Binding-site contacts:
Ligand atom OX1 contacts residue SER96 of chain 1.A at 3.6 Å.
Ligand atom C contacts residue PHE160 of chain 1.A at 4.5 Å (hydrophobic).
Ligand atom C contacts residue SER96 of chain 1.A at 2.4 Å.
Ligand atom OXT contacts residue PHE164 of chain 1.A at 4.0 Å.
Ligand atom C contacts residue TRP30 of chain 1.A at 3.6 Å (hydrophobic).
Ligand atom C contacts residue HIS248 of chain 1.A at 3.8 Å.
Ligand atom C contacts residue MET97 of chain 1.A at 3.9 Å (hydrophobic).
Ligand atom CH3 contacts residue HIS248 of chain 1.A at 4.2 Å.
Ligand atom OX1 contacts residue HIS248 of chain 1.A at 3.6 Å (h-bond).
Ligand atom O contacts residue MET97 of chain 1.A at 2.9 Å (h-bond).
Ligand atom O contacts residue SER96 of chain 1.A at 2.6 Å (h-bond).
Ligand atom OXT contacts residue SER96 of chain 1.A at 2.7 Å (h-bond).
Ligand atom OX1 contacts residue GLY29 of chain 1.A at 3.5 Å.
Ligand atom OXT contacts residue HIS248 of chain 1.A at 2.8 Å (h-bond).
Ligand atom CH3 contacts residue PHE160 of chain 1.A at 4.1 Å (hydrophobic).
Ligand atom O contacts residue GLY29 of chain 1.A at 3.9 Å.
Ligand atom CH3 contacts residue SER96 of chain 1.A at 3.1 Å.
Ligand atom OXT contacts residue GLY29 of chain 1.A at 4.3 Å.
Ligand atom OXT contacts residue TRP30 of chain 1.A at 3.4 Å (h-bond).
Ligand atom CH3 contacts residue VAL222 of chain 1.A at 3.8 Å (hydrophobic).
Ligand atom OX1 contacts residue TRP30 of chain 1.A at 2.7 Å (h-bond).
Ligand atom OXT contacts residue PHE160 of chain 1.A at 4.1 Å.
Ligand atom O contacts residue TRP30 of chain 1.A at 2.9 Å (h-bond).
Ligand atom OX1 contacts residue PHE164 of chain 1.A at 3.5 Å.
Ligand atom OX1 contacts residue PHE95 of chain 1.A at 3.6 Å.
Ligand atom CH3 contacts residue PHE127 of chain 1.A at 3.8 Å (hydrophobic).
Ligand atom OXT contacts residue PHE95 of chain 1.A at 4.2 Å.
Ligand atom CH3 contacts residue TRP30 of chain 1.A at 4.4 Å (hydrophobic).

Sequence of chain 1.A:
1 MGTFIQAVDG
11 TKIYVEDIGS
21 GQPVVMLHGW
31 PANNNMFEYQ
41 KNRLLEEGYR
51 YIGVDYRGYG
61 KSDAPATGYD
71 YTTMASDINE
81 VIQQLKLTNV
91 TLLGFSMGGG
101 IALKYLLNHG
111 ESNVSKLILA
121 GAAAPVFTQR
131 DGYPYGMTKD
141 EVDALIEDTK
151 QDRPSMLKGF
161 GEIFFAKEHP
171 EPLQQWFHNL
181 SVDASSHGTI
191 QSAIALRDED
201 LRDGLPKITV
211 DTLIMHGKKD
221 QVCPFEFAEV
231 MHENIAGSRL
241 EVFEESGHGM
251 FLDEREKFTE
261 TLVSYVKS

The protein below binds the small molecule below.
Small molecule (SMILES): CC(=O)OO